Sequence of chain 1.LB:
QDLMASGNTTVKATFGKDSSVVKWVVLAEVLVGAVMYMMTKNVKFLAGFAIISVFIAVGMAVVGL

Sequence of chain 1.KB:
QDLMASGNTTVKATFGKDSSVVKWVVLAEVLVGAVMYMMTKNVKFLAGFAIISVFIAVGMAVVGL

Binding-site contacts:
Ligand atom C2 contacts residue VAL32 of chain 1.KB at 4.0 Å (hydrophobic).
Ligand atom O1 contacts residue VAL43 of chain 1.WA at 3.5 Å (h-bond).
Ligand atom O3 contacts residue LYS44 of chain 1.WA at 3.0 Å (salt-bridge).
Ligand atom O2 contacts residue MET39 of chain 1.LB at 4.3 Å.
Ligand atom O3 contacts residue MET39 of chain 1.LB at 4.2 Å.
Ligand atom C1 contacts residue VAL43 of chain 1.WA at 3.4 Å (hydrophobic).
Ligand atom P1 contacts residue MET38 of chain 1.LB at 4.0 Å.
Ligand atom O4 contacts residue LYS44 of chain 1.WA at 3.6 Å.
Ligand atom O1 contacts residue VAL32 of chain 1.KB at 4.5 Å.
Ligand atom C3 contacts residue MET38 of chain 1.LB at 3.7 Å (hydrophobic).
Ligand atom O1 contacts residue LYS44 of chain 1.WA at 3.8 Å.
Ligand atom O4 contacts residue MET38 of chain 1.LB at 4.4 Å.
Ligand atom C1 contacts residue VAL35 of chain 1.KB at 4.2 Å (hydrophobic).
Ligand atom O5 contacts residue MET39 of chain 1.LB at 2.7 Å (h-bond).
Ligand atom C3 contacts residue MET39 of chain 1.LB at 3.7 Å (hydrophobic).
Ligand atom O2 contacts residue VAL32 of chain 1.KB at 3.3 Å.
Ligand atom O6 contacts residue LYS44 of chain 1.WA at 3.7 Å.
Ligand atom O4 contacts residue MET39 of chain 1.LB at 3.5 Å (h-bond).
Ligand atom C5 contacts residue LYS44 of chain 1.WA at 4.0 Å.
Ligand atom C2 contacts residue VAL43 of chain 1.WA at 4.1 Å (hydrophobic).
Ligand atom C4 contacts residue LYS44 of chain 1.WA at 4.2 Å.
Ligand atom O5 contacts residue LYS44 of chain 1.WA at 3.5 Å.
Ligand atom P1 contacts residue VAL32 of chain 1.KB at 4.4 Å.
Ligand atom O2 contacts residue MET38 of chain 1.LB at 2.9 Å (h-bond).
Ligand atom C4 contacts residue MET39 of chain 1.LB at 3.7 Å (hydrophobic).
Ligand atom O3 contacts residue MET38 of chain 1.LB at 3.9 Å.
Ligand atom P1 contacts residue LYS44 of chain 1.WA at 4.1 Å.

This protein binds this small molecule.
Small molecule (SMILES): CCOP(=O)(O)OC[C@H](O)CO

Sequence of chain 1.WA:
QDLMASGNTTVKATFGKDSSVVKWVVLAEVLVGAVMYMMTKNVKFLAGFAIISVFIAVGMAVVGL